Binding-site contacts:
Ligand atom C5 contacts residue ASN305 of chain 1.A at 3.8 Å.
Ligand atom C2 contacts residue ASN305 of chain 1.A at 2.6 Å.
Ligand atom C7 contacts residue PRO553 of chain 1.A at 4.2 Å (hydrophobic).
Ligand atom C8 contacts residue GLN554 of chain 1.A at 4.2 Å.
Ligand atom O5 contacts residue ASN305 of chain 1.A at 2.4 Å (h-bond).
Ligand atom N2 contacts residue PRO553 of chain 1.A at 4.4 Å.
Ligand atom C8 contacts residue PRO304 of chain 1.A at 4.0 Å (hydrophobic).
Ligand atom C2 contacts residue GLN554 of chain 1.A at 3.7 Å.
Ligand atom N2 contacts residue GLN554 of chain 1.A at 3.1 Å (h-bond).
Ligand atom O7 contacts residue ASN305 of chain 1.A at 3.9 Å.
Ligand atom C4 contacts residue ASN305 of chain 1.A at 4.3 Å.
Ligand atom C1 contacts residue GLN554 of chain 1.A at 3.7 Å.
Ligand atom C3 contacts residue GLN554 of chain 1.A at 3.8 Å.
Ligand atom C3 contacts residue ASN305 of chain 1.A at 3.9 Å.
Ligand atom C7 contacts residue ASN305 of chain 1.A at 3.7 Å.
Ligand atom C1 contacts residue ASN305 of chain 1.A at 1.5 Å.
Ligand atom C8 contacts residue PRO553 of chain 1.A at 3.0 Å (hydrophobic).
Ligand atom C7 contacts residue GLN554 of chain 1.A at 4.1 Å.
Ligand atom N2 contacts residue ASN305 of chain 1.A at 3.0 Å (h-bond).
Ligand atom C8 contacts residue ASN305 of chain 1.A at 4.4 Å.

A protein and the small-molecule ligand that binds it are described below.
Small molecule (SMILES): CC(=O)N[C@@H]1[C@@H](O)[C@H](O)[C@@H](CO)O[C@H]1O

Sequence of chain 1.A:
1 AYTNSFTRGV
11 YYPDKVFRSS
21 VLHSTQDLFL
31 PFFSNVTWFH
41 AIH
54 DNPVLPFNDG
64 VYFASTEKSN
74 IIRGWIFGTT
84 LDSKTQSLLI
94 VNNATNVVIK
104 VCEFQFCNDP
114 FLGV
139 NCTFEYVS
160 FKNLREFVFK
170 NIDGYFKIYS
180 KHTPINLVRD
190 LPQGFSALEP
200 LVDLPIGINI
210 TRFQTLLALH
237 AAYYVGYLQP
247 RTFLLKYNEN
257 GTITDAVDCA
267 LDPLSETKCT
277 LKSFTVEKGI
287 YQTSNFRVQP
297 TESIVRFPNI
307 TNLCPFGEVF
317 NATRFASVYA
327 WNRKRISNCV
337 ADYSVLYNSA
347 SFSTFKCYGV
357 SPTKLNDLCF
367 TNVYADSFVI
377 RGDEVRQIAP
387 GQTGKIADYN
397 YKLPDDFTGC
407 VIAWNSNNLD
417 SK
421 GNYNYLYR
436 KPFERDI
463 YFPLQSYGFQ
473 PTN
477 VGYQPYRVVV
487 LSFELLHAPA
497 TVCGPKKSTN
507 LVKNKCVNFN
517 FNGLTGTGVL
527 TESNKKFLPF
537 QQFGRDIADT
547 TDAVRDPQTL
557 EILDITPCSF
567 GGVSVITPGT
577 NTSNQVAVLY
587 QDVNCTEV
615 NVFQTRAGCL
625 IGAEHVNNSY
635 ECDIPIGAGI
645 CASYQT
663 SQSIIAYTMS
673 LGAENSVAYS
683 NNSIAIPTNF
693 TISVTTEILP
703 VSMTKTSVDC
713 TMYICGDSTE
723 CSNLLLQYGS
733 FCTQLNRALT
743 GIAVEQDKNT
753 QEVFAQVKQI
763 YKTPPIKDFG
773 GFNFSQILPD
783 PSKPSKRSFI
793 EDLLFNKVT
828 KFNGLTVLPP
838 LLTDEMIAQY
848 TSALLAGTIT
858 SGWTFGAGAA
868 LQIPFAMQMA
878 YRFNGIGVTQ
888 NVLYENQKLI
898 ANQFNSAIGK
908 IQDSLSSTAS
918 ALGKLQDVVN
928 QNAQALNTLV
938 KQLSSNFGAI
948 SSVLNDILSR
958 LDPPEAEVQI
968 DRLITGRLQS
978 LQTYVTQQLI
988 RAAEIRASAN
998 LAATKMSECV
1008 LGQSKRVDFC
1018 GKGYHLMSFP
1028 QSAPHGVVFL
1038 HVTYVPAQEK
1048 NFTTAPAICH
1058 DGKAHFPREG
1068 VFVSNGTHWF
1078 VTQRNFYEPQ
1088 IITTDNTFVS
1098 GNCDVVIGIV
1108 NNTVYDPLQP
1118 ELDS